Binding-site contacts:
Ligand atom C4 contacts residue GLU43 of chain 1.A at 3.5 Å.
Ligand atom C4 contacts residue HIS18 of chain 1.A at 3.6 Å.
Ligand atom F10 contacts residue GLU43 of chain 1.A at 3.3 Å.
Ligand atom C2 contacts residue HIS18 of chain 1.A at 3.5 Å.
Ligand atom N7 contacts residue LYS22 of chain 1.A at 4.4 Å.
Ligand atom N7 contacts residue GLY21 of chain 1.A at 3.7 Å.
Ligand atom S9 contacts residue HIS18 of chain 1.A at 3.4 Å.
Ligand atom C1 contacts residue GLY21 of chain 1.A at 3.9 Å.
Ligand atom N11 contacts residue GLY21 of chain 1.A at 4.4 Å.
Ligand atom C3 contacts residue HIS18 of chain 1.A at 3.3 Å.
Ligand atom C5 contacts residue GLU43 of chain 1.A at 3.4 Å.
Ligand atom N11 contacts residue HIS18 of chain 1.A at 3.5 Å.
Ligand atom C2 contacts residue GLY21 of chain 1.A at 4.2 Å.
Ligand atom C1 contacts residue VAL23 of chain 1.A at 3.6 Å (hydrophobic).
Ligand atom C6 contacts residue GLU43 of chain 1.A at 4.2 Å.
Ligand atom C5 contacts residue VAL23 of chain 1.A at 4.1 Å (hydrophobic).
Ligand atom C8 contacts residue HIS18 of chain 1.A at 3.6 Å.
Ligand atom N7 contacts residue HIS18 of chain 1.A at 3.7 Å.
Ligand atom C6 contacts residue VAL23 of chain 1.A at 3.5 Å (hydrophobic).
Ligand atom C1 contacts residue HIS18 of chain 1.A at 4.2 Å.
Ligand atom C3 contacts residue GLU43 of chain 1.A at 4.3 Å.
Ligand atom C2 contacts residue VAL23 of chain 1.A at 4.3 Å (hydrophobic).
Ligand atom C5 contacts residue HIS18 of chain 1.A at 4.2 Å.

Sequence of chain 1.A:
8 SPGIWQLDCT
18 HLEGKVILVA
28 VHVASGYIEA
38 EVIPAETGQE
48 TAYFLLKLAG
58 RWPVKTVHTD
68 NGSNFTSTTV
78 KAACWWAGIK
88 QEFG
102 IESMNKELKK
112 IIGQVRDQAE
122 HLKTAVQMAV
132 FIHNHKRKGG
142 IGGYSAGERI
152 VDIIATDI

This protein binds this small molecule.
Small molecule (SMILES): Nc1nc2ccc(F)cc2s1